Binding-site contacts:
Ligand atom C1 contacts residue ASN27 of chain 1.B at 1.4 Å.
Ligand atom C4 contacts residue ASN27 of chain 1.B at 4.2 Å.
Ligand atom O6 contacts residue TYR58 of chain 1.B at 4.1 Å.
Ligand atom N2 contacts residue ASN27 of chain 1.B at 2.7 Å (h-bond).
Ligand atom O5 contacts residue TYR58 of chain 1.B at 3.6 Å.
Ligand atom C3 contacts residue ASN27 of chain 1.B at 3.7 Å.
Ligand atom C2 contacts residue ASN27 of chain 1.B at 2.3 Å.
Ligand atom C7 contacts residue ASN27 of chain 1.B at 4.0 Å.
Ligand atom C1 contacts residue TYR58 of chain 1.B at 4.2 Å (hydrophobic).
Ligand atom O5 contacts residue ASN27 of chain 1.B at 2.4 Å (h-bond).
Ligand atom C5 contacts residue ASN27 of chain 1.B at 3.6 Å.

Sequence of chain 1.B:
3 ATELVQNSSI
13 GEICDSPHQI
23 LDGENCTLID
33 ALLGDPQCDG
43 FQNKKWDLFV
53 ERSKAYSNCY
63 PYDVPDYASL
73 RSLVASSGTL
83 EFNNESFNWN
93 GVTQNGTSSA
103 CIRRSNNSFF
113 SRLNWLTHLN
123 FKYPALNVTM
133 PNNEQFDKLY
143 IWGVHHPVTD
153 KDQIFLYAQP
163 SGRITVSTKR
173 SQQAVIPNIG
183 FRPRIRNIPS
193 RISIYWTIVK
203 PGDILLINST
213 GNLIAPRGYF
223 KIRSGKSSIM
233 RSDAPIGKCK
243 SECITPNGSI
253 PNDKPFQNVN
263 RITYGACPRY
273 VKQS

This protein binds this small molecule.
Small molecule (SMILES): CC(=O)N[C@H]1[C@H](O[C@H]2[C@H](O)[C@@H](NC(C)=O)CO[C@@H]2CO)O[C@H](CO)[C@@H](O[C@@H]2O[C@H](CO)[C@@H](O)[C@H](O)[C@@H]2O)[C@@H]1O